Sequence of chain 2.H:
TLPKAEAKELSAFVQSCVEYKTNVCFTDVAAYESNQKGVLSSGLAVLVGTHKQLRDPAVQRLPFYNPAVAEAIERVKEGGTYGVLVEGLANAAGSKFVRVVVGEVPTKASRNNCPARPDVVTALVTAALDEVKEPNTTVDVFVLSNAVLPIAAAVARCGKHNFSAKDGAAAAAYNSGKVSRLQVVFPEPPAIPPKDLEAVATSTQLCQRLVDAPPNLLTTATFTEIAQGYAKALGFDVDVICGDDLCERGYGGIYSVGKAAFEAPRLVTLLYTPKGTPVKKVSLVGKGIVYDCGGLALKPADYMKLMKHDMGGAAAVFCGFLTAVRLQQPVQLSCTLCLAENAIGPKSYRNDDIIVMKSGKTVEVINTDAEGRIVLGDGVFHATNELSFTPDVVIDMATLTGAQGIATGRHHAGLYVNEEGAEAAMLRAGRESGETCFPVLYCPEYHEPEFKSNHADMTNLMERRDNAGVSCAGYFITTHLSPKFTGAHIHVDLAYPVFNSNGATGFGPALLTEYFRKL

The small molecule below binds the protein below.
Small molecule (SMILES): CC(C)C[C@H](NC(=O)[C@@H](O)[C@H](N)Cc1ccccc1)C(=O)O

Binding-site contacts:
Ligand atom C2 contacts residue MN1 of chain 2.XA at 2.9 Å.
Ligand atom C2 contacts residue BCT1 of chain 2.AB at 3.4 Å.
Ligand atom C10 contacts residue MET309 of chain 2.H at 3.7 Å (hydrophobic).
Ligand atom O2 contacts residue MN1 of chain 2.YA at 2.0 Å.
Ligand atom O2 contacts residue BCT1 of chain 2.AB at 3.0 Å (h-bond).
Ligand atom O2 contacts residue ASP294 of chain 2.H at 2.3 Å (salt-bridge).
Ligand atom C1 contacts residue MN1 of chain 2.XA at 3.8 Å.
Ligand atom C2 contacts residue ASP371 of chain 2.H at 3.6 Å.
Ligand atom C2 contacts residue ASP294 of chain 2.H at 3.3 Å.
Ligand atom N2 contacts residue THR401 of chain 2.H at 3.3 Å (h-bond).
Ligand atom C2 contacts residue MN1 of chain 2.YA at 2.9 Å.
Ligand atom C16 contacts residue LEU463 of chain 2.H at 3.5 Å (hydrophobic).
Ligand atom N2 contacts residue MN1 of chain 2.YA at 2.0 Å.
Ligand atom O2 contacts residue GLU373 of chain 2.H at 2.7 Å (salt-bridge).
Ligand atom C12 contacts residue GLY404 of chain 2.H at 3.6 Å.
Ligand atom C3 contacts residue LYS301 of chain 2.H at 3.7 Å.
Ligand atom N1 contacts residue BCT1 of chain 2.AB at 3.6 Å (h-bond).
Ligand atom C6 contacts residue THR401 of chain 2.H at 3.4 Å.
Ligand atom C6 contacts residue LEU402 of chain 2.H at 3.4 Å (hydrophobic).
Ligand atom C1 contacts residue LYS289 of chain 2.H at 3.8 Å.
Ligand atom O4 contacts residue THR403 of chain 2.H at 3.6 Å.
Ligand atom O2 contacts residue MN1 of chain 2.XA at 2.0 Å.
Ligand atom C1 contacts residue MN1 of chain 2.YA at 3.0 Å.
Ligand atom O4 contacts residue GLY404 of chain 2.H at 2.9 Å (h-bond).
Ligand atom O3 contacts residue ASP371 of chain 2.H at 2.5 Å (salt-bridge).
Ligand atom C15 contacts residue ASP371 of chain 2.H at 3.8 Å.
Ligand atom N2 contacts residue ASP294 of chain 2.H at 3.1 Å (salt-bridge).
Ligand atom O2 contacts residue ASP371 of chain 2.H at 3.0 Å (salt-bridge).
Ligand atom O2 contacts residue LYS289 of chain 2.H at 3.0 Å (salt-bridge).
Ligand atom O3 contacts residue MN1 of chain 2.XA at 2.0 Å.
Ligand atom C1 contacts residue ASP294 of chain 2.H at 3.5 Å.
Ligand atom C2 contacts residue LYS289 of chain 2.H at 3.6 Å.
Ligand atom C9 contacts residue MET309 of chain 2.H at 3.7 Å (hydrophobic).
Ligand atom C3 contacts residue MN1 of chain 2.XA at 2.7 Å.
Ligand atom C2 contacts residue LEU402 of chain 2.H at 3.4 Å (hydrophobic).
Ligand atom O3 contacts residue LYS301 of chain 2.H at 2.8 Å (salt-bridge).
Ligand atom C3 contacts residue ASP371 of chain 2.H at 3.1 Å.
Ligand atom O3 contacts residue ASP294 of chain 2.H at 3.2 Å (salt-bridge).
Ligand atom N2 contacts residue ASP312 of chain 2.H at 2.7 Å (salt-bridge).
Ligand atom N2 contacts residue LYS289 of chain 2.H at 2.8 Å (salt-bridge).